Sequence of chain 1.D:
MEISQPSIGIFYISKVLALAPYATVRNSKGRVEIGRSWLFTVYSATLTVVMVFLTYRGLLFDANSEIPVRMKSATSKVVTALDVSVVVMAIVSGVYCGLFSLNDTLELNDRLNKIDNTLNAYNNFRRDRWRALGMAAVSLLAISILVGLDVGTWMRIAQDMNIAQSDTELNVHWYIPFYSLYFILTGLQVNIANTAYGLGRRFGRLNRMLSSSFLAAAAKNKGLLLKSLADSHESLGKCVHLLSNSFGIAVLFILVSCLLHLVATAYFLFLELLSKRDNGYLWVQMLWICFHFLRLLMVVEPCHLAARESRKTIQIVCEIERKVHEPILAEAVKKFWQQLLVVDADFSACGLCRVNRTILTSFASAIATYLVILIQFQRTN

Binding-site contacts:
Ligand atom O5 contacts residue TRP333 of chain 1.D at 4.0 Å.
Ligand atom C3 contacts residue TRP333 of chain 1.D at 4.0 Å (hydrophobic).
Ligand atom C4 contacts residue THR310 of chain 1.D at 3.5 Å.
Ligand atom O2 contacts residue PHE178 of chain 1.D at 3.5 Å.
Ligand atom C3 contacts residue TYR182 of chain 1.D at 3.3 Å (hydrophobic).
Ligand atom C5 contacts residue TRP333 of chain 1.D at 3.8 Å (hydrophobic).
Ligand atom O4 contacts residue THR310 of chain 1.D at 2.9 Å (h-bond).
Ligand atom O3 contacts residue HIS337 of chain 1.D at 4.0 Å.
Ligand atom O3 contacts residue TYR182 of chain 1.D at 2.5 Å (h-bond).
Ligand atom C1 contacts residue TRP333 of chain 1.D at 3.5 Å (hydrophobic).
Ligand atom O1 contacts residue ASP150 of chain 1.D at 3.0 Å (salt-bridge).
Ligand atom C6 contacts residue GLN330 of chain 1.D at 3.0 Å.
Ligand atom C5 contacts residue GLN330 of chain 1.D at 3.9 Å.
Ligand atom O3 contacts residue HIS306 of chain 1.D at 3.4 Å (h-bond).
Ligand atom C1 contacts residue TYR182 of chain 1.D at 4.0 Å (hydrophobic).
Ligand atom O4 contacts residue TRP333 of chain 1.D at 3.4 Å.
Ligand atom O6 contacts residue ASP83 of chain 1.D at 3.0 Å (salt-bridge).
Ligand atom C6 contacts residue THR310 of chain 1.D at 3.7 Å.
Ligand atom C4 contacts residue ASP83 of chain 1.D at 3.3 Å.
Ligand atom O4 contacts residue HIS337 of chain 1.D at 2.6 Å (h-bond).
Ligand atom O5 contacts residue ARG70 of chain 1.D at 3.8 Å.
Ligand atom C4 contacts residue HIS337 of chain 1.D at 3.7 Å.
Ligand atom C6 contacts residue ASP83 of chain 1.D at 4.0 Å.
Ligand atom O3 contacts residue ASP83 of chain 1.D at 2.6 Å (salt-bridge).
Ligand atom C3 contacts residue HIS337 of chain 1.D at 4.0 Å.
Ligand atom C4 contacts residue TRP333 of chain 1.D at 4.1 Å (hydrophobic).
Ligand atom C2 contacts residue ARG70 of chain 1.D at 3.9 Å.
Ligand atom C5 contacts residue ASP83 of chain 1.D at 4.0 Å.
Ligand atom O2 contacts residue ASP83 of chain 1.D at 2.8 Å (salt-bridge).
Ligand atom O2 contacts residue ARG70 of chain 1.D at 3.1 Å (salt-bridge).
Ligand atom O6 contacts residue PHE313 of chain 1.D at 3.9 Å.
Ligand atom O1 contacts residue PHE178 of chain 1.D at 3.3 Å.
Ligand atom O6 contacts residue GLN330 of chain 1.D at 4.0 Å.
Ligand atom O1 contacts residue TYR179 of chain 1.D at 3.6 Å.
Ligand atom O1 contacts residue ARG70 of chain 1.D at 3.1 Å (salt-bridge).
Ligand atom C2 contacts residue ASP83 of chain 1.D at 3.6 Å.
Ligand atom C1 contacts residue ASP150 of chain 1.D at 3.6 Å.
Ligand atom C5 contacts residue THR310 of chain 1.D at 4.0 Å.
Ligand atom C3 contacts residue ASP83 of chain 1.D at 3.4 Å.
Ligand atom C1 contacts residue PHE178 of chain 1.D at 3.8 Å (hydrophobic).

This protein binds this small molecule.
Small molecule (SMILES): OC[C@H]1O[C@](O)(CO)[C@@H](O)[C@@H]1O